Binding-site contacts:
Ligand atom NH1 contacts residue ASN41 of chain 1.A at 3.6 Å (h-bond).
Ligand atom O contacts residue TRP77 of chain 1.A at 3.6 Å.
Ligand atom CD contacts residue GLY45 of chain 1.A at 3.8 Å.
Ligand atom CG contacts residue TRP77 of chain 1.A at 3.7 Å (hydrophobic).
Ligand atom CB contacts residue PHE47 of chain 1.A at 3.2 Å (hydrophobic).
Ligand atom CM2 contacts residue TYR83 of chain 1.A at 3.5 Å (hydrophobic).
Ligand atom CB contacts residue LEU51 of chain 1.A at 3.8 Å (hydrophobic).
Ligand atom O contacts residue SER46 of chain 1.A at 3.3 Å.
Ligand atom C contacts residue ASN50 of chain 1.A at 3.5 Å.
Ligand atom N contacts residue TRP77 of chain 1.A at 3.7 Å.
Ligand atom CB contacts residue ASN50 of chain 1.A at 3.4 Å.
Ligand atom CM1 contacts residue SER46 of chain 1.A at 3.4 Å.
Ligand atom CD contacts residue SER46 of chain 1.A at 3.4 Å.
Ligand atom OG1 contacts residue ASN50 of chain 1.A at 3.1 Å (h-bond).
Ligand atom CA contacts residue TRP77 of chain 1.A at 3.8 Å (hydrophobic).
Ligand atom NE contacts residue GLY45 of chain 1.A at 3.2 Å (h-bond).
Ligand atom O contacts residue ASN50 of chain 1.A at 3.6 Å (h-bond).
Ligand atom O contacts residue TRP77 of chain 1.A at 3.7 Å.
Ligand atom CB contacts residue THR78 of chain 1.A at 3.6 Å.
Ligand atom O contacts residue TYR52 of chain 1.A at 3.8 Å.
Ligand atom C contacts residue PHE47 of chain 1.A at 3.8 Å (hydrophobic).
Ligand atom CA contacts residue PHE47 of chain 1.A at 3.3 Å (hydrophobic).
Ligand atom N contacts residue TRP77 of chain 1.A at 3.7 Å.
Ligand atom NE contacts residue ASN41 of chain 1.A at 3.9 Å.
Ligand atom CD2 contacts residue THR78 of chain 1.A at 3.9 Å.
Ligand atom CB contacts residue TRP77 of chain 1.A at 3.7 Å (hydrophobic).
Ligand atom N contacts residue PHE47 of chain 1.A at 3.2 Å (h-bond).
Ligand atom CA contacts residue ASN50 of chain 1.A at 3.1 Å.
Ligand atom CM3 contacts residue TRP77 of chain 1.A at 3.8 Å (hydrophobic).
Ligand atom CB contacts residue SER48 of chain 1.A at 3.8 Å.
Ligand atom CM3 contacts residue TYR83 of chain 1.A at 3.9 Å (hydrophobic).
Ligand atom O contacts residue PHE47 of chain 1.A at 2.9 Å (h-bond).
Ligand atom CD contacts residue ASN41 of chain 1.A at 3.8 Å.
Ligand atom C contacts residue TRP77 of chain 1.A at 3.5 Å (hydrophobic).
Ligand atom O contacts residue THR78 of chain 1.A at 3.8 Å.
Ligand atom CG contacts residue GLY45 of chain 1.A at 3.5 Å.
Ligand atom N contacts residue ASN50 of chain 1.A at 2.9 Å (h-bond).
Ligand atom CM1 contacts residue ASP44 of chain 1.A at 3.2 Å.
Ligand atom C contacts residue TRP77 of chain 1.A at 3.7 Å (hydrophobic).
Ligand atom O contacts residue SER48 of chain 1.A at 3.0 Å.

A protein and the small-molecule ligand that binds it are described below.
Small molecule (SMILES): CC(C)C[C@H](NC(=O)[C@@H](N)CCC(N)=O)C(=O)N[C@@H](C)C(=O)N[C@H](C(=O)N[C@@H](CCCC[N+](C)(C)C)C(=O)N[C@@H](C)C(=O)N[C@@H](C)C(=O)N[C@@H](CCCN=C(N)N)C(=O)N[C@H](C=O)CCCCN)[C@@H](C)O

Sequence of chain 1.A:
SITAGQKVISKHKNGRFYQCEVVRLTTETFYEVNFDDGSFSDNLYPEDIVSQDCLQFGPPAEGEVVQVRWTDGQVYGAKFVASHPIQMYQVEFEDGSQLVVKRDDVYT